Sequence of chain 1.G:
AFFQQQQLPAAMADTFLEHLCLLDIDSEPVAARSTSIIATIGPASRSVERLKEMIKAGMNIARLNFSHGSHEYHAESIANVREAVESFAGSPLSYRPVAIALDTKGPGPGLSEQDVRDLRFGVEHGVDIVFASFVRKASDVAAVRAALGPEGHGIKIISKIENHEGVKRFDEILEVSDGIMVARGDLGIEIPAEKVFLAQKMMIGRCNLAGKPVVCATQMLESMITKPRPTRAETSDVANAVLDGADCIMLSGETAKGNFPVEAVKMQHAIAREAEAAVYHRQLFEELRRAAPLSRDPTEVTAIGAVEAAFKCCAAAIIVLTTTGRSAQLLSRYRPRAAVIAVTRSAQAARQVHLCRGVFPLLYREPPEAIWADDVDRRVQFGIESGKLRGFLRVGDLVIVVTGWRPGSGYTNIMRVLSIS

This small molecule binds to this protein.
Small molecule (SMILES): O=P(O)(O)OC[C@H]1O[C@](O)(COP(=O)(O)O)[C@@H](O)[C@@H]1O

Binding-site contacts:
Ligand atom O3 contacts residue GLY430 of chain 1.G at 3.0 Å.
Ligand atom O4 contacts residue THR438 of chain 1.G at 3.5 Å (h-bond).
Ligand atom O4P contacts residue SER435 of chain 1.G at 2.8 Å (h-bond).
Ligand atom O1 contacts residue GLY434 of chain 1.G at 3.8 Å.
Ligand atom O6P contacts residue GLY436 of chain 1.G at 2.9 Å (h-bond).
Ligand atom O6P contacts residue SER353 of chain 1.G at 3.8 Å.
Ligand atom O3P contacts residue ARG405 of chain 1.G at 3.1 Å (salt-bridge).
Ligand atom O4P contacts residue THR348 of chain 1.G at 3.6 Å (h-bond).
Ligand atom O6 contacts residue THR348 of chain 1.G at 3.6 Å.
Ligand atom O1P contacts residue GLY434 of chain 1.G at 2.9 Å (h-bond).
Ligand atom P2 contacts residue SER353 of chain 1.G at 3.7 Å.
Ligand atom P2 contacts residue SER435 of chain 1.G at 3.4 Å.
Ligand atom C4 contacts residue GLY434 of chain 1.G at 3.3 Å.
Ligand atom C3 contacts residue ARG432 of chain 1.G at 3.3 Å.
Ligand atom O2 contacts residue GLY430 of chain 1.G at 3.4 Å (h-bond).
Ligand atom O2 contacts residue LEU347 of chain 1.G at 3.5 Å.
Ligand atom C6 contacts residue SER353 of chain 1.G at 3.7 Å.
Ligand atom P1 contacts residue ARG405 of chain 1.G at 3.7 Å.
Ligand atom O2P contacts residue ARG405 of chain 1.G at 2.8 Å (salt-bridge).
Ligand atom O6 contacts residue THR349 of chain 1.G at 3.2 Å (h-bond).
Ligand atom O5P contacts residue THR348 of chain 1.G at 2.6 Å (h-bond).
Ligand atom O1P contacts residue PRO433 of chain 1.G at 3.6 Å.
Ligand atom C3 contacts residue GLY434 of chain 1.G at 3.4 Å.
Ligand atom C6 contacts residue LEU347 of chain 1.G at 3.6 Å (hydrophobic).
Ligand atom O6P contacts residue SER435 of chain 1.G at 3.1 Å (h-bond).
Ligand atom O5P contacts residue SER353 of chain 1.G at 2.7 Å (h-bond).
Ligand atom O3 contacts residue ARG432 of chain 1.G at 2.7 Å (salt-bridge).
Ligand atom O4 contacts residue GLY434 of chain 1.G at 2.6 Å (h-bond).
Ligand atom P2 contacts residue THR349 of chain 1.G at 3.7 Å.
Ligand atom O4 contacts residue TYR437 of chain 1.G at 2.8 Å (h-bond).
Ligand atom C5 contacts residue GLY434 of chain 1.G at 3.5 Å.
Ligand atom P2 contacts residue THR348 of chain 1.G at 3.5 Å.
Ligand atom O3P contacts residue TRP398 of chain 1.G at 2.7 Å (h-bond).
Ligand atom O5P contacts residue ARG352 of chain 1.G at 3.8 Å.
Ligand atom C6 contacts residue THR438 of chain 1.G at 3.3 Å.
Ligand atom O6 contacts residue SER435 of chain 1.G at 3.8 Å.
Ligand atom C4 contacts residue THR438 of chain 1.G at 3.8 Å.
Ligand atom O4P contacts residue THR350 of chain 1.G at 2.8 Å (h-bond).
Ligand atom O4 contacts residue GLY436 of chain 1.G at 3.6 Å (h-bond).
Ligand atom O4P contacts residue THR349 of chain 1.G at 3.2 Å (h-bond).